Binding-site contacts:
Ligand atom C1 contacts residue ASN165 of chain 1.B at 1.5 Å.
Ligand atom C4 contacts residue ASN165 of chain 1.B at 4.2 Å.
Ligand atom C2 contacts residue GLU132 of chain 1.B at 4.3 Å.
Ligand atom O5 contacts residue ASN165 of chain 1.B at 2.5 Å (h-bond).
Ligand atom C5 contacts residue ASN165 of chain 1.B at 3.7 Å.
Ligand atom C2 contacts residue ASN165 of chain 1.B at 2.4 Å.
Ligand atom C7 contacts residue ASN164 of chain 1.B at 4.3 Å.
Ligand atom O5 contacts residue GLU132 of chain 1.B at 4.4 Å.
Ligand atom C1 contacts residue GLU132 of chain 1.B at 4.1 Å.
Ligand atom N2 contacts residue ASN165 of chain 1.B at 2.8 Å (h-bond).
Ligand atom C8 contacts residue ASN164 of chain 1.B at 3.3 Å.
Ligand atom C3 contacts residue ASN165 of chain 1.B at 3.8 Å.
Ligand atom N2 contacts residue ASN164 of chain 1.B at 4.2 Å.
Ligand atom C7 contacts residue ASN165 of chain 1.B at 3.9 Å.

Sequence of chain 1.B:
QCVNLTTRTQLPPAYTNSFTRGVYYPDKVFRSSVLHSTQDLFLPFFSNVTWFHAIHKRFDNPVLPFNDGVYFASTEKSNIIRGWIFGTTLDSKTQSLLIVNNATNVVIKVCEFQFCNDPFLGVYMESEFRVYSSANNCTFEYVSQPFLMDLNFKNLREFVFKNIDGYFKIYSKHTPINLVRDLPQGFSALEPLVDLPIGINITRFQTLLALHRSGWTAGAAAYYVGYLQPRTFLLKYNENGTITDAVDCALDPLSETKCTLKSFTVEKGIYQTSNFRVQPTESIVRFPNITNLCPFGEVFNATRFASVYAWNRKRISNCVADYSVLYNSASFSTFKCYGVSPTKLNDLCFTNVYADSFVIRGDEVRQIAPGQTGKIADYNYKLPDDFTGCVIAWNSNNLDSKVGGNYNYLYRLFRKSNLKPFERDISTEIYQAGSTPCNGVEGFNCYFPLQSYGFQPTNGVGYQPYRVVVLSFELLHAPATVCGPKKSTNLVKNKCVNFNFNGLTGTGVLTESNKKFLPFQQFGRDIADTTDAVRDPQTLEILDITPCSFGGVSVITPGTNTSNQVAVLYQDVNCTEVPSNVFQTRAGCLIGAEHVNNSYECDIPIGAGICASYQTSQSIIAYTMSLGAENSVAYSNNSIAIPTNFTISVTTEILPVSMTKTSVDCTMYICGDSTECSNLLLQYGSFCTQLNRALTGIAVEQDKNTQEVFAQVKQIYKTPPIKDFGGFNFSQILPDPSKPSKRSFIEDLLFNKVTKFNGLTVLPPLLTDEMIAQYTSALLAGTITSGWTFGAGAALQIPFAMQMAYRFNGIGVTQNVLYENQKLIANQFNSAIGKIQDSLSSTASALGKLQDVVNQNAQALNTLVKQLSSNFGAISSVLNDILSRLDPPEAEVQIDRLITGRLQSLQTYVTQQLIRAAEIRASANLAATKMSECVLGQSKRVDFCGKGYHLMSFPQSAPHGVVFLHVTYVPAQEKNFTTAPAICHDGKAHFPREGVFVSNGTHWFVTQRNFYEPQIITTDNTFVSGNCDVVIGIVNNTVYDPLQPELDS

This small molecule binds to this protein.
Small molecule (SMILES): CC(=O)N[C@@H]1[C@@H](O)[C@H](O)[C@@H](CO)O[C@H]1O